Sequence of chain 1.A:
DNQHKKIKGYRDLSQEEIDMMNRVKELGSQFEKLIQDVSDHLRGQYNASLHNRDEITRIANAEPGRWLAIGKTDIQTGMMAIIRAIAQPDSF

Binding-site contacts:
Ligand atom C32 contacts residue 1SY1 of chain 6.K at 0.6 Å.
Ligand atom N35 contacts residue 1SY1 of chain 6.K at 0.6 Å (h-bond).
Ligand atom P18 contacts residue 1SY1 of chain 6.K at 0.7 Å.
Ligand atom N01 contacts residue 1SY1 of chain 6.K at 0.5 Å (h-bond).
Ligand atom C16 contacts residue 1SY1 of chain 6.K at 0.9 Å.
Ligand atom C25 contacts residue 1SY1 of chain 6.K at 0.9 Å.
Ligand atom O17 contacts residue 1SY1 of chain 6.K at 0.6 Å (h-bond).
Ligand atom O43 contacts residue 1SY1 of chain 6.K at 0.5 Å (h-bond).
Ligand atom N33 contacts residue 1SY1 of chain 6.K at 0.6 Å (h-bond).
Ligand atom O4' contacts residue 1SY1 of chain 6.K at 0.3 Å (h-bond).
Ligand atom O2' contacts residue 1SY1 of chain 6.K at 0.6 Å (h-bond).
Ligand atom C40 contacts residue 1SY1 of chain 6.K at 0.6 Å.
Ligand atom O29 contacts residue 1SY1 of chain 6.K at 0.8 Å.
Ligand atom C8 contacts residue 1SY1 of chain 6.K at 0.6 Å.
Ligand atom C1' contacts residue 1SY1 of chain 6.K at 0.6 Å.
Ligand atom N39 contacts residue 1SY1 of chain 6.K at 0.6 Å (h-bond).
Ligand atom N7 contacts residue 1SY1 of chain 6.K at 0.6 Å (h-bond).
Ligand atom O30 contacts residue 1SY1 of chain 6.K at 1.1 Å (h-bond).
Ligand atom C6 contacts residue 1SY1 of chain 6.K at 0.5 Å.
Ligand atom O44 contacts residue 1SY1 of chain 6.K at 1.1 Å (h-bond).
Ligand atom C38 contacts residue 1SY1 of chain 6.K at 0.6 Å.
Ligand atom C24 contacts residue 1SY1 of chain 6.K at 0.8 Å.
Ligand atom C34 contacts residue 1SY1 of chain 6.K at 0.6 Å.
Ligand atom C36 contacts residue 1SY1 of chain 6.K at 0.5 Å.
Ligand atom O26 contacts residue 1SY1 of chain 6.K at 0.6 Å (h-bond).
Ligand atom C4 contacts residue 1SY1 of chain 6.K at 0.5 Å.
Ligand atom P27 contacts residue 1SY1 of chain 6.K at 0.7 Å.
Ligand atom C2 contacts residue 1SY1 of chain 6.K at 0.6 Å.
Ligand atom C21 contacts residue 1SY1 of chain 6.K at 0.7 Å.
Ligand atom N42 contacts residue 1SY1 of chain 6.K at 0.6 Å (h-bond).
Ligand atom C4' contacts residue 1SY1 of chain 6.K at 0.8 Å.
Ligand atom O19 contacts residue 1SY1 of chain 6.K at 1.0 Å (h-bond).
Ligand atom N3 contacts residue 1SY1 of chain 6.K at 0.6 Å (h-bond).
Ligand atom C5 contacts residue 1SY1 of chain 6.K at 0.6 Å.
Ligand atom O31 contacts residue 1SY1 of chain 6.K at 0.3 Å (h-bond).
Ligand atom N9 contacts residue 1SY1 of chain 6.K at 0.6 Å (h-bond).
Ligand atom C37 contacts residue 1SY1 of chain 6.K at 0.6 Å.
Ligand atom C3' contacts residue 1SY1 of chain 6.K at 0.7 Å.
Ligand atom N1 contacts residue 1SY1 of chain 6.K at 0.6 Å (h-bond).
Ligand atom O23 contacts residue 1SY1 of chain 6.K at 0.6 Å (h-bond).

Sequence of chain 6.A:
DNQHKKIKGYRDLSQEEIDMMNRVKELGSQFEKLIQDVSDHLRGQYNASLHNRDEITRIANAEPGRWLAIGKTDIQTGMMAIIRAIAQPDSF

This small molecule binds to this protein.
Small molecule (SMILES): Nc1nc(=O)c2ncn([C@@H]3O[C@@H]4COP(=O)(O)O[C@H]5[C@@H](O)[C@H](n6cnc7c(N)ncnc76)O[C@@H]5COP(=O)(O)O[C@@H]3[C@@H]4O)c2[nH]1